Sequence of chain 1.A:
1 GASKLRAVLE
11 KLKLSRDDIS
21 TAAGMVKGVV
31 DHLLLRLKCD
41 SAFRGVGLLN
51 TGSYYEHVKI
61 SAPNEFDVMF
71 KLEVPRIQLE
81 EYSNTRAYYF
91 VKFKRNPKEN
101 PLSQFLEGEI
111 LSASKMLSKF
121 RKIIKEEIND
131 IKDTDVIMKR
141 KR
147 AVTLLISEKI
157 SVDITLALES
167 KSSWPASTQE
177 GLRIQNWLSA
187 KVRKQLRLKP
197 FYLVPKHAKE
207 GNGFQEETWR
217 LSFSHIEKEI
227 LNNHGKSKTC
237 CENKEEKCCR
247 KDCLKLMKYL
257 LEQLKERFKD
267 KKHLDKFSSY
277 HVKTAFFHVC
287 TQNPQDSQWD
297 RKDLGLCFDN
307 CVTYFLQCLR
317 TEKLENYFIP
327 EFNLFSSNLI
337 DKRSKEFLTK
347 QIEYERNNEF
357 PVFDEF

Binding-site contacts:
Ligand atom C08 contacts residue ALA87 of chain 1.A at 3.6 Å (hydrophobic).
Ligand atom C04 contacts residue ARG216 of chain 1.A at 3.4 Å.
Ligand atom C09 contacts residue ASN322 of chain 1.A at 3.3 Å.
Ligand atom C26 contacts residue TYR276 of chain 1.A at 3.7 Å (hydrophobic).
Ligand atom C09 contacts residue ILE325 of chain 1.A at 3.7 Å (hydrophobic).
Ligand atom O01 contacts residue SER218 of chain 1.A at 3.7 Å.
Ligand atom C07 contacts residue LEU330 of chain 1.A at 3.6 Å (hydrophobic).
Ligand atom C08 contacts residue PHE328 of chain 1.A at 3.5 Å (hydrophobic).
Ligand atom C09 contacts residue ALA87 of chain 1.A at 3.6 Å (hydrophobic).
Ligand atom C06 contacts residue ARG216 of chain 1.A at 3.7 Å.
Ligand atom C18 contacts residue HIS277 of chain 1.A at 3.4 Å.
Ligand atom N11 contacts residue TYR276 of chain 1.A at 3.7 Å.
Ligand atom C12 contacts residue ARG216 of chain 1.A at 3.2 Å.
Ligand atom C22 contacts residue LYS202 of chain 1.A at 3.6 Å.
Ligand atom O23 contacts residue LYS202 of chain 1.A at 3.0 Å (salt-bridge).
Ligand atom C16 contacts residue SER274 of chain 1.A at 3.7 Å.
Ligand atom C13 contacts residue TYR276 of chain 1.A at 3.6 Å (hydrophobic).
Ligand atom N11 contacts residue ARG216 of chain 1.A at 3.1 Å (salt-bridge).
Ligand atom C05 contacts residue ASN322 of chain 1.A at 3.5 Å.
Ligand atom N28 contacts residue ARG216 of chain 1.A at 3.6 Å.
Ligand atom C03 contacts residue TYR276 of chain 1.A at 3.7 Å (hydrophobic).
Ligand atom C02 contacts residue TYR276 of chain 1.A at 3.6 Å (hydrophobic).
Ligand atom C04 contacts residue TYR276 of chain 1.A at 3.8 Å (hydrophobic).
Ligand atom C17 contacts residue HIS277 of chain 1.A at 3.5 Å.
Ligand atom C05 contacts residue ARG216 of chain 1.A at 3.3 Å.
Ligand atom C03 contacts residue ARG216 of chain 1.A at 3.8 Å.
Ligand atom C17 contacts residue SER274 of chain 1.A at 3.6 Å.
Ligand atom O01 contacts residue GLU223 of chain 1.A at 3.7 Å.
Ligand atom C10 contacts residue ARG216 of chain 1.A at 3.6 Å.
Ligand atom C08 contacts residue ASN322 of chain 1.A at 3.7 Å.
Ligand atom N15 contacts residue TYR276 of chain 1.A at 3.7 Å.
Ligand atom C07 contacts residue PHE328 of chain 1.A at 3.5 Å (hydrophobic).
Ligand atom O23 contacts residue ARG216 of chain 1.A at 2.7 Å (salt-bridge).
Ligand atom N27 contacts residue TYR276 of chain 1.A at 3.6 Å.
Ligand atom C14 contacts residue TYR276 of chain 1.A at 3.5 Å (hydrophobic).
Ligand atom C20 contacts residue ARG216 of chain 1.A at 3.7 Å.
Ligand atom N28 contacts residue TYR276 of chain 1.A at 3.5 Å.
Ligand atom C10 contacts residue ASN322 of chain 1.A at 3.2 Å.
Ligand atom C12 contacts residue TYR276 of chain 1.A at 3.6 Å (hydrophobic).
Ligand atom C10 contacts residue LEU217 of chain 1.A at 3.6 Å (hydrophobic).

A protein and the small-molecule ligand that binds it are described below.
Small molecule (SMILES): O=C(N[C@H]1CCCC[C@H]1C(=O)O)c1cnn2c(O)cc(-c3ccccc3)nc12